Sequence of chain 1.B:
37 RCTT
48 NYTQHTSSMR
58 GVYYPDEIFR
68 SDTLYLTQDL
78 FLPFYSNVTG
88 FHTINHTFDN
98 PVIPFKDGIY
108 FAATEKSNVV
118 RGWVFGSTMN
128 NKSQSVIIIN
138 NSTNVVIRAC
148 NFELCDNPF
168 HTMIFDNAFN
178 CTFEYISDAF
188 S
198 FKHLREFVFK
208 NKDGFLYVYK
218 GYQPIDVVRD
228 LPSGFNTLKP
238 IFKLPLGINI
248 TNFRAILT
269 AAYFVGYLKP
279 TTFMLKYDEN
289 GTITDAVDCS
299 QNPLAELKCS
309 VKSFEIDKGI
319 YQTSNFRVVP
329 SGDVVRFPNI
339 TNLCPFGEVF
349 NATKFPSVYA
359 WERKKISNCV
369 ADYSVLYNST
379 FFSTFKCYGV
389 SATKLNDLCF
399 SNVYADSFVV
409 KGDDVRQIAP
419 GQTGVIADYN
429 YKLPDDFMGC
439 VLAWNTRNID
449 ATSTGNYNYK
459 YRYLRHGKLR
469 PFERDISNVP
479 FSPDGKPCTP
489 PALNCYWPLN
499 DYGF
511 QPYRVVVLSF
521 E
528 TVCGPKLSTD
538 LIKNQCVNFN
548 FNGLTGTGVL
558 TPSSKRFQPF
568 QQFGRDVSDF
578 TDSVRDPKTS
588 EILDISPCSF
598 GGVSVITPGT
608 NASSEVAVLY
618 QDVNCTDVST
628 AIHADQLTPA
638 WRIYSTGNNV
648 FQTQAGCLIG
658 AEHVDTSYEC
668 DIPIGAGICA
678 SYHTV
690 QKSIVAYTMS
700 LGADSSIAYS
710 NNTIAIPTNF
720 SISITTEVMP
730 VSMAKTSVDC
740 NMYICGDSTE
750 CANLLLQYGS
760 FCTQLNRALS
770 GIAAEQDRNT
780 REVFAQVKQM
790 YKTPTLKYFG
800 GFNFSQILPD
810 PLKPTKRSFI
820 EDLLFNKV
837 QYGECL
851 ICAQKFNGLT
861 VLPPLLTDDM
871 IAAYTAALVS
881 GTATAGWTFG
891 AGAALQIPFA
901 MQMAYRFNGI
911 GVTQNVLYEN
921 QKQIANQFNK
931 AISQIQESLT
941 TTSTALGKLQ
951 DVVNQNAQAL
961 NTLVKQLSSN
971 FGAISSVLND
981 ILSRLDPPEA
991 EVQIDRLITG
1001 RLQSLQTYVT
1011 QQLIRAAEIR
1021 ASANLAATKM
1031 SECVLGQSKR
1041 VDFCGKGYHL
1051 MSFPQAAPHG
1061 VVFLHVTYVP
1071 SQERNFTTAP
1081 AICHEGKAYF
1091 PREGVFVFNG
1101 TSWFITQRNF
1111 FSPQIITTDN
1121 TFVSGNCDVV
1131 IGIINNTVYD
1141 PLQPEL

Binding-site contacts:
Ligand atom C7 contacts residue ALA609 of chain 1.B at 3.9 Å (hydrophobic).
Ligand atom C8 contacts residue ALA609 of chain 1.B at 3.5 Å (hydrophobic).
Ligand atom C2 contacts residue ASN608 of chain 1.B at 2.3 Å.
Ligand atom C6 contacts residue ASN608 of chain 1.B at 4.3 Å.
Ligand atom O7 contacts residue ALA609 of chain 1.B at 3.8 Å.
Ligand atom C7 contacts residue ASN608 of chain 1.B at 3.4 Å.
Ligand atom C4 contacts residue ASN608 of chain 1.B at 4.1 Å.
Ligand atom C1 contacts residue ASN608 of chain 1.B at 1.4 Å.
Ligand atom C3 contacts residue ASN608 of chain 1.B at 3.6 Å.
Ligand atom O5 contacts residue ASN608 of chain 1.B at 2.4 Å (h-bond).
Ligand atom C8 contacts residue ASN608 of chain 1.B at 4.3 Å.
Ligand atom N2 contacts residue ASN608 of chain 1.B at 2.8 Å (h-bond).
Ligand atom C5 contacts residue ASN608 of chain 1.B at 3.7 Å.
Ligand atom O7 contacts residue ASN608 of chain 1.B at 3.0 Å (h-bond).

This small molecule binds to this protein.
Small molecule (SMILES): CC(=O)N[C@@H]1[C@@H](O)[C@H](O)[C@@H](CO)O[C@H]1O